Sequence of chain 1.A:
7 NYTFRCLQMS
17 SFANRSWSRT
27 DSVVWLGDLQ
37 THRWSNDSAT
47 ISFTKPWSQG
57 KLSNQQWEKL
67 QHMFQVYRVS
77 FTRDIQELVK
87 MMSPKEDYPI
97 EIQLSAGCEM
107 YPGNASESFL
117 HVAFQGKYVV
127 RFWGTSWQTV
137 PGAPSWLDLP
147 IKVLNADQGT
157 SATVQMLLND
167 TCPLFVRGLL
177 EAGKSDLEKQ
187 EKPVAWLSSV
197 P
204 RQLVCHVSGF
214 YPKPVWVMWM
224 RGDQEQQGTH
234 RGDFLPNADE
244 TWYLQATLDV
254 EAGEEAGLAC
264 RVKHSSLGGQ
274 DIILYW

A small-molecule ligand and the protein it binds are described below.
Small molecule (SMILES): CC(=O)N[C@H]1[C@H](O[C@H]2[C@H](O)[C@@H](NC(C)=O)CO[C@@H]2CO)O[C@H](CO)[C@@H](O)[C@@H]1O

Binding-site contacts:
Ligand atom C1 contacts residue SER24 of chain 1.A at 3.9 Å.
Ligand atom C7 contacts residue ASN42 of chain 1.A at 3.6 Å.
Ligand atom O6 contacts residue ASN42 of chain 1.A at 3.9 Å.
Ligand atom O5 contacts residue ASN42 of chain 1.A at 2.3 Å (h-bond).
Ligand atom C7 contacts residue SER24 of chain 1.A at 4.0 Å.
Ligand atom O7 contacts residue ASN42 of chain 1.A at 4.0 Å.
Ligand atom C8 contacts residue TRP23 of chain 1.A at 3.5 Å (hydrophobic).
Ligand atom C4 contacts residue ASN42 of chain 1.A at 4.2 Å.
Ligand atom C2 contacts residue SER24 of chain 1.A at 3.9 Å.
Ligand atom C7 contacts residue ARG25 of chain 1.A at 4.3 Å.
Ligand atom C8 contacts residue ARG25 of chain 1.A at 4.0 Å.
Ligand atom C8 contacts residue SER24 of chain 1.A at 3.9 Å.
Ligand atom N2 contacts residue SER24 of chain 1.A at 3.1 Å (h-bond).
Ligand atom O7 contacts residue VAL75 of chain 1.A at 4.3 Å.
Ligand atom N2 contacts residue ARG25 of chain 1.A at 4.0 Å.
Ligand atom C3 contacts residue SER24 of chain 1.A at 4.0 Å.
Ligand atom C1 contacts residue ASN42 of chain 1.A at 1.4 Å.
Ligand atom C1 contacts residue ARG25 of chain 1.A at 4.3 Å.
Ligand atom C2 contacts residue ASN42 of chain 1.A at 2.5 Å.
Ligand atom O6 contacts residue ARG74 of chain 1.A at 4.4 Å.
Ligand atom N2 contacts residue ASN42 of chain 1.A at 2.9 Å (h-bond).
Ligand atom C5 contacts residue ASN42 of chain 1.A at 3.6 Å.
Ligand atom C3 contacts residue ASN42 of chain 1.A at 3.8 Å.